Binding-site contacts:
Ligand atom C1 contacts residue ILE183 of chain 32.A at 4.2 Å (hydrophobic).
Ligand atom C1 contacts residue ILE219 of chain 32.A at 4.1 Å (hydrophobic).
Ligand atom C4 contacts residue ILE95 of chain 32.A at 4.0 Å (hydrophobic).
Ligand atom C5 contacts residue ILE183 of chain 32.A at 4.4 Å (hydrophobic).
Ligand atom C9 contacts residue TYR192 of chain 32.A at 4.1 Å (hydrophobic).
Ligand atom C8 contacts residue MET216 of chain 32.A at 3.9 Å (hydrophobic).
Ligand atom OXT contacts residue MET216 of chain 32.A at 4.2 Å.
Ligand atom C2 contacts residue TYR146 of chain 32.A at 3.9 Å (hydrophobic).
Ligand atom C7 contacts residue VAL117 of chain 32.A at 4.3 Å (hydrophobic).
Ligand atom C7 contacts residue TYR192 of chain 32.A at 4.4 Å (hydrophobic).
Ligand atom O contacts residue TYR192 of chain 32.A at 3.9 Å.
Ligand atom C contacts residue TYR210 of chain 32.A at 4.1 Å (hydrophobic).
Ligand atom C contacts residue TYR192 of chain 32.A at 4.2 Å (hydrophobic).
Ligand atom C2 contacts residue ILE183 of chain 32.A at 4.2 Å (hydrophobic).
Ligand atom O contacts residue ASN194 of chain 32.A at 3.0 Å (h-bond).
Ligand atom C1 contacts residue VAL119 of chain 32.A at 4.2 Å (hydrophobic).
Ligand atom C7 contacts residue ILE95 of chain 32.A at 4.3 Å (hydrophobic).
Ligand atom N contacts residue ILE219 of chain 32.A at 4.0 Å.
Ligand atom O contacts residue LEU107 of chain 32.A at 4.4 Å.
Ligand atom C6 contacts residue TYR192 of chain 32.A at 4.4 Å (hydrophobic).
Ligand atom C6 contacts residue ILE95 of chain 32.A at 4.1 Å (hydrophobic).
Ligand atom CA2 contacts residue PHE115 of chain 32.A at 4.3 Å (hydrophobic).
Ligand atom C10 contacts residue TYR192 of chain 32.A at 4.3 Å (hydrophobic).
Ligand atom C9 contacts residue PHE240 of chain 32.A at 4.1 Å (hydrophobic).
Ligand atom C5 contacts residue PHE240 of chain 32.A at 4.1 Å (hydrophobic).
Ligand atom C7 contacts residue PHE240 of chain 32.A at 3.9 Å (hydrophobic).
Ligand atom C9 contacts residue PHE115 of chain 32.A at 4.1 Å (hydrophobic).
Ligand atom C3 contacts residue ILE183 of chain 32.A at 3.7 Å (hydrophobic).
Ligand atom C8 contacts residue TYR192 of chain 32.A at 3.6 Å (hydrophobic).
Ligand atom O contacts residue VAL113 of chain 32.A at 4.0 Å.
Ligand atom OXT contacts residue ASN194 of chain 32.A at 4.3 Å.
Ligand atom OXT contacts residue TYR210 of chain 32.A at 3.0 Å (h-bond).
Ligand atom C5 contacts residue ILE95 of chain 32.A at 3.8 Å (hydrophobic).
Ligand atom C2 contacts residue ILE95 of chain 32.A at 3.8 Å (hydrophobic).
Ligand atom C4 contacts residue ILE183 of chain 32.A at 4.2 Å (hydrophobic).
Ligand atom C contacts residue ASN194 of chain 32.A at 4.0 Å.
Ligand atom N contacts residue TYR146 of chain 32.A at 4.1 Å.
Ligand atom C3 contacts residue ILE95 of chain 32.A at 4.2 Å (hydrophobic).
Ligand atom C10 contacts residue MET216 of chain 32.A at 3.6 Å (hydrophobic).
Ligand atom N contacts residue MET181 of chain 32.A at 3.9 Å.

Sequence of chain 32.A:
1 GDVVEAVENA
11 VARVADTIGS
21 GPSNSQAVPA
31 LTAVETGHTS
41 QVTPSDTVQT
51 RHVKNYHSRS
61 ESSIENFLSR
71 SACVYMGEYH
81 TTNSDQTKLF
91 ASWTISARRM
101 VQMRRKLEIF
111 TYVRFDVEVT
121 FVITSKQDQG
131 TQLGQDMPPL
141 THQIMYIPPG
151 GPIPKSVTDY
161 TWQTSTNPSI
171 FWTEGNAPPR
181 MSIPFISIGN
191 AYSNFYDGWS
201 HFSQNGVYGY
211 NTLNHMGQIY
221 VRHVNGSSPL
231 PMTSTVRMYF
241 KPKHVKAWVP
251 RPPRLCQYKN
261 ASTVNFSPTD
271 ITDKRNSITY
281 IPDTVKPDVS

The protein below binds the small molecule below.
Small molecule (SMILES): NCCCCCCCCCCCC(=O)O